Sequence of chain 15.B:
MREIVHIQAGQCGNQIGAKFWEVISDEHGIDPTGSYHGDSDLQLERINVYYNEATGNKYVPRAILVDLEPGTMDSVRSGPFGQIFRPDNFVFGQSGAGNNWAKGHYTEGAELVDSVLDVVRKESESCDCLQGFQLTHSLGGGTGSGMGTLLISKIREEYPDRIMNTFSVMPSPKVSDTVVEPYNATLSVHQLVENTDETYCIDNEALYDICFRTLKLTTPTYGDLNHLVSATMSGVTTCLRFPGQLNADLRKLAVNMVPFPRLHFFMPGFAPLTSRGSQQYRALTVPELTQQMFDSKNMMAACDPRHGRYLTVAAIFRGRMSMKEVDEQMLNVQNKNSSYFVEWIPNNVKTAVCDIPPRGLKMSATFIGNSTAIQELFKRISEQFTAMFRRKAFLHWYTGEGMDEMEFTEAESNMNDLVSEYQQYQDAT

The small molecule below binds the protein below.
Small molecule (SMILES): CC(=O)O[C@H]1C(=O)[C@@]2(C)[C@H]([C@H](OC(=O)c3ccccc3)[C@]3(O)C[C@H](OC(=O)[C@H](O)[C@@H](NC(=O)c4ccccc4)c4ccccc4)C(C)=C1C3(C)C)[C@]1(OC(C)=O)CO[C@@H]1C[C@@H]2O

Binding-site contacts:
Ligand atom O14 contacts residue HIS227 of chain 15.B at 2.2 Å (h-bond).
Ligand atom C09 contacts residue LEU228 of chain 15.B at 4.1 Å (hydrophobic).
Ligand atom O08 contacts residue ARG276 of chain 15.B at 3.6 Å.
Ligand atom O12 contacts residue GLY360 of chain 15.B at 3.4 Å (h-bond).
Ligand atom C19 contacts residue THR274 of chain 15.B at 3.3 Å.
Ligand atom C07 contacts residue LEU228 of chain 15.B at 4.0 Å (hydrophobic).
Ligand atom O06 contacts residue LEU273 of chain 15.B at 3.4 Å.
Ligand atom C27 contacts residue GLY360 of chain 15.B at 4.0 Å.
Ligand atom C06 contacts residue ASP224 of chain 15.B at 3.6 Å.
Ligand atom O06 contacts residue THR274 of chain 15.B at 3.2 Å (h-bond).
Ligand atom C33 contacts residue ASP26 of chain 15.B at 3.9 Å.
Ligand atom C07 contacts residue HIS227 of chain 15.B at 2.7 Å.
Ligand atom C41 contacts residue SER234 of chain 15.B at 3.6 Å.
Ligand atom C39 contacts residue SER234 of chain 15.B at 3.9 Å.
Ligand atom O13 contacts residue PRO358 of chain 15.B at 3.5 Å.
Ligand atom O13 contacts residue ARG359 of chain 15.B at 3.4 Å (salt-bridge).
Ligand atom O06 contacts residue LEU215 of chain 15.B at 3.6 Å.
Ligand atom O13 contacts residue GLY360 of chain 15.B at 3.6 Å (h-bond).
Ligand atom C07 contacts residue ASP224 of chain 15.B at 3.5 Å.
Ligand atom C44 contacts residue LEU361 of chain 15.B at 4.0 Å (hydrophobic).
Ligand atom C44 contacts residue GLY360 of chain 15.B at 4.0 Å.
Ligand atom C04 contacts residue HIS227 of chain 15.B at 4.0 Å.
Ligand atom C36 contacts residue HIS227 of chain 15.B at 3.3 Å.
Ligand atom C05 contacts residue HIS227 of chain 15.B at 3.4 Å.
Ligand atom C41 contacts residue VAL23 of chain 15.B at 3.2 Å (hydrophobic).
Ligand atom C08 contacts residue HIS227 of chain 15.B at 3.3 Å.
Ligand atom C16 contacts residue PRO272 of chain 15.B at 4.0 Å (hydrophobic).
Ligand atom C14 contacts residue THR274 of chain 15.B at 4.0 Å.
Ligand atom C15 contacts residue PRO272 of chain 15.B at 3.6 Å (hydrophobic).
Ligand atom C42 contacts residue VAL23 of chain 15.B at 3.5 Å (hydrophobic).
Ligand atom C09 contacts residue HIS227 of chain 15.B at 3.9 Å.
Ligand atom O06 contacts residue PRO272 of chain 15.B at 3.8 Å.
Ligand atom O07 contacts residue THR274 of chain 15.B at 3.7 Å.
Ligand atom C08 contacts residue LEU228 of chain 15.B at 3.3 Å (hydrophobic).
Ligand atom C06 contacts residue HIS227 of chain 15.B at 2.8 Å.
Ligand atom C40 contacts residue SER234 of chain 15.B at 2.9 Å.
Ligand atom C30 contacts residue HIS227 of chain 15.B at 3.1 Å.
Ligand atom C31 contacts residue HIS227 of chain 15.B at 3.4 Å.
Ligand atom C16 contacts residue THR274 of chain 15.B at 3.6 Å.
Ligand atom C14 contacts residue LEU215 of chain 15.B at 3.9 Å (hydrophobic).